The protein below binds the small molecule below.
Small molecule (SMILES): CC(=O)N[C@@H]1[C@@H](O)[C@H](O)[C@@H](CO)O[C@H]1O

Binding-site contacts:
Ligand atom O6 contacts residue ASN27 of chain 2.A at 3.7 Å.
Ligand atom C4 contacts residue ASN27 of chain 2.A at 3.9 Å.
Ligand atom N2 contacts residue ASN27 of chain 2.A at 3.3 Å (h-bond).
Ligand atom C3 contacts residue ASN27 of chain 2.A at 3.7 Å.
Ligand atom C2 contacts residue ASN27 of chain 2.A at 2.5 Å.
Ligand atom C1 contacts residue ASN27 of chain 2.A at 1.4 Å.
Ligand atom C6 contacts residue ASN27 of chain 2.A at 4.1 Å.
Ligand atom C7 contacts residue ASN27 of chain 2.A at 4.3 Å.
Ligand atom O5 contacts residue ASN27 of chain 2.A at 2.0 Å (h-bond).
Ligand atom C5 contacts residue ASN27 of chain 2.A at 3.4 Å.

Sequence of chain 2.A:
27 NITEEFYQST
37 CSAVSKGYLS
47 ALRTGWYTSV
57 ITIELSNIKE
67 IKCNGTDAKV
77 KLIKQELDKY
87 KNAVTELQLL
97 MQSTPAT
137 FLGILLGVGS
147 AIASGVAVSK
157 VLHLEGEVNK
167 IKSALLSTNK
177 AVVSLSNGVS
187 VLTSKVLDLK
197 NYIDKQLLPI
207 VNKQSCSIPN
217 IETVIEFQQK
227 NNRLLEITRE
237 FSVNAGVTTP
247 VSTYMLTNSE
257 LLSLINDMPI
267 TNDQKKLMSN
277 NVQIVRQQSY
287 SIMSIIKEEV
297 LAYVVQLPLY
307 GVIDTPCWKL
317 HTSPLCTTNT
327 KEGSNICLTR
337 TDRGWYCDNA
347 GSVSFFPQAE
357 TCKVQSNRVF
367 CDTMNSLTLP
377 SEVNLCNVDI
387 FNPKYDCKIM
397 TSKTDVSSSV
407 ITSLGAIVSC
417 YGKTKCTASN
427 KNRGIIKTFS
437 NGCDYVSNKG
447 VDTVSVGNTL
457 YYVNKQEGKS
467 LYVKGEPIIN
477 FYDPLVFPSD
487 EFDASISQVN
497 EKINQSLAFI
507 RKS